Sequence of chain 1.B:
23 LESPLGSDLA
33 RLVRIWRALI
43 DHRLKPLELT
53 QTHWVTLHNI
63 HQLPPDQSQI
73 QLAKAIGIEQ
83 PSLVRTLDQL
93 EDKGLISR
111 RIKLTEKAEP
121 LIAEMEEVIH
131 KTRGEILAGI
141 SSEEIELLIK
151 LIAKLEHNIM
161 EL

Binding-site contacts:
Ligand atom C6 contacts residue ALA32 of chain 1.B at 4.1 Å (hydrophobic).
Ligand atom O1' contacts residue ALA32 of chain 1.B at 3.8 Å.
Ligand atom C3 contacts residue GLY28 of chain 1.B at 3.7 Å.
Ligand atom C1 contacts residue SER29 of chain 1.B at 4.2 Å.
Ligand atom O2' contacts residue VAL57 of chain 2.B at 4.0 Å.
Ligand atom C5 contacts residue ARG39 of chain 2.B at 4.1 Å.
Ligand atom C6 contacts residue ARG39 of chain 2.B at 3.5 Å.
Ligand atom C2 contacts residue SER29 of chain 1.B at 3.6 Å.
Ligand atom C1' contacts residue ARG39 of chain 2.B at 3.8 Å.
Ligand atom C1 contacts residue GLY28 of chain 1.B at 4.2 Å.
Ligand atom O2 contacts residue HIS60 of chain 2.B at 3.4 Å.
Ligand atom C1 contacts residue ARG39 of chain 2.B at 4.0 Å.
Ligand atom C4 contacts residue GLY28 of chain 1.B at 3.7 Å.
Ligand atom O2 contacts residue SER29 of chain 1.B at 3.3 Å.
Ligand atom C1 contacts residue ALA32 of chain 1.B at 3.8 Å (hydrophobic).
Ligand atom O2' contacts residue ALA32 of chain 1.B at 3.1 Å.
Ligand atom C3 contacts residue TRP56 of chain 2.B at 4.3 Å (hydrophobic).
Ligand atom C1' contacts residue ARG36 of chain 1.B at 3.8 Å.
Ligand atom C5 contacts residue TRP38 of chain 2.B at 3.9 Å (hydrophobic).
Ligand atom O1' contacts residue ARG36 of chain 1.B at 3.9 Å.
Ligand atom C6 contacts residue GLY28 of chain 1.B at 4.1 Å.
Ligand atom C4 contacts residue ILE42 of chain 2.B at 3.4 Å (hydrophobic).
Ligand atom C4 contacts residue SER29 of chain 1.B at 3.9 Å.
Ligand atom C5 contacts residue ILE42 of chain 2.B at 4.0 Å (hydrophobic).
Ligand atom C2 contacts residue HIS60 of chain 2.B at 4.4 Å.
Ligand atom C3 contacts residue ILE42 of chain 2.B at 4.1 Å (hydrophobic).
Ligand atom C1 contacts residue TRP56 of chain 2.B at 4.3 Å (hydrophobic).
Ligand atom O2' contacts residue ARG36 of chain 1.B at 3.0 Å (salt-bridge).
Ligand atom O2 contacts residue TRP56 of chain 2.B at 4.2 Å.
Ligand atom O1' contacts residue VAL57 of chain 2.B at 3.4 Å.
Ligand atom O1' contacts residue ASN61 of chain 2.B at 4.2 Å.
Ligand atom C4 contacts residue TRP38 of chain 2.B at 3.8 Å (hydrophobic).
Ligand atom C2 contacts residue GLY28 of chain 1.B at 4.0 Å.
Ligand atom C1' contacts residue VAL57 of chain 2.B at 3.9 Å (hydrophobic).
Ligand atom C3 contacts residue SER29 of chain 1.B at 3.5 Å.
Ligand atom O2' contacts residue ARG39 of chain 2.B at 2.6 Å (salt-bridge).
Ligand atom C1' contacts residue ALA32 of chain 1.B at 3.3 Å (hydrophobic).
Ligand atom C2 contacts residue TRP56 of chain 2.B at 4.1 Å (hydrophobic).
Ligand atom O1' contacts residue SER29 of chain 1.B at 4.4 Å.
Ligand atom C5 contacts residue GLY28 of chain 1.B at 4.0 Å.

A protein and the small-molecule ligand that binds it are described below.
Small molecule (SMILES): O=C(O)c1ccccc1O

Sequence of chain 2.B:
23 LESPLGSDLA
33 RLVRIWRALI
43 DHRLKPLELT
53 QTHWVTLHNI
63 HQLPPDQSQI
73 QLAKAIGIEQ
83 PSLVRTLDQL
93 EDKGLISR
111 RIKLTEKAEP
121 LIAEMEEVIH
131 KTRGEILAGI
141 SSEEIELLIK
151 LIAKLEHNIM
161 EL